Binding-site contacts:
Ligand atom C8 contacts residue SER312 of chain 1.A at 3.5 Å.
Ligand atom C11 contacts residue ILE280 of chain 1.A at 3.9 Å (hydrophobic).
Ligand atom C14 contacts residue PHE316 of chain 1.A at 3.7 Å (hydrophobic).
Ligand atom C5 contacts residue PHE284 of chain 1.A at 3.3 Å (hydrophobic).
Ligand atom O3 contacts residue GLN313 of chain 1.A at 3.0 Å (h-bond).
Ligand atom C7 contacts residue SER312 of chain 1.A at 3.6 Å.
Ligand atom C21 contacts residue ASP262 of chain 1.A at 3.7 Å.
Ligand atom C19 contacts residue MET217 of chain 1.A at 3.9 Å (hydrophobic).
Ligand atom O3 contacts residue PHE316 of chain 1.A at 3.8 Å.
Ligand atom CL20 contacts residue ASP262 of chain 1.A at 3.4 Å.
Ligand atom C13 contacts residue TYR103 of chain 1.A at 3.6 Å (hydrophobic).
Ligand atom N22 contacts residue MET217 of chain 1.A at 3.6 Å.
Ligand atom C12 contacts residue TYR103 of chain 1.A at 3.8 Å (hydrophobic).
Ligand atom C21 contacts residue MET217 of chain 1.A at 3.4 Å (hydrophobic).
Ligand atom C4 contacts residue PHE316 of chain 1.A at 3.8 Å (hydrophobic).
Ligand atom C12 contacts residue PHE316 of chain 1.A at 4.0 Å (hydrophobic).
Ligand atom C11 contacts residue GLN313 of chain 1.A at 3.7 Å.
Ligand atom C11 contacts residue ASN265 of chain 1.A at 3.9 Å.
Ligand atom O10 contacts residue GLN313 of chain 1.A at 3.1 Å (h-bond).
Ligand atom C11 contacts residue THR277 of chain 1.A at 3.6 Å.
Ligand atom C4 contacts residue GLN313 of chain 1.A at 3.8 Å.
Ligand atom N22 contacts residue THR215 of chain 1.A at 3.7 Å.
Ligand atom C2 contacts residue PHE316 of chain 1.A at 3.5 Å (hydrophobic).
Ligand atom C1 contacts residue ILE280 of chain 1.A at 3.9 Å (hydrophobic).
Ligand atom C2 contacts residue ILE280 of chain 1.A at 3.8 Å (hydrophobic).
Ligand atom C21 contacts residue THR215 of chain 1.A at 3.4 Å.
Ligand atom CL25 contacts residue HIS104 of chain 1.A at 3.6 Å.
Ligand atom CL25 contacts residue PHE284 of chain 1.A at 3.9 Å.
Ligand atom C12 contacts residue ASN265 of chain 1.A at 3.5 Å.
Ligand atom C19 contacts residue ASP262 of chain 1.A at 3.8 Å.
Ligand atom O3 contacts residue ILE280 of chain 1.A at 3.8 Å.
Ligand atom C9 contacts residue ILE280 of chain 1.A at 3.6 Å (hydrophobic).
Ligand atom C1 contacts residue PHE316 of chain 1.A at 3.6 Å (hydrophobic).
Ligand atom C8 contacts residue GLN313 of chain 1.A at 3.2 Å.
Ligand atom CL20 contacts residue LEU263 of chain 1.A at 3.6 Å.
Ligand atom C6 contacts residue MET281 of chain 1.A at 3.8 Å (hydrophobic).
Ligand atom C6 contacts residue PHE284 of chain 1.A at 3.5 Å (hydrophobic).
Ligand atom C9 contacts residue PHE316 of chain 1.A at 3.6 Å (hydrophobic).
Ligand atom O10 contacts residue ILE280 of chain 1.A at 3.3 Å.
Ligand atom C8 contacts residue PHE316 of chain 1.A at 3.7 Å (hydrophobic).

This protein binds this small molecule.
Small molecule (SMILES): COc1ccc(C(=O)Nc2c(Cl)cncc2Cl)cc1OC1CCCC1

Sequence of chain 1.A:
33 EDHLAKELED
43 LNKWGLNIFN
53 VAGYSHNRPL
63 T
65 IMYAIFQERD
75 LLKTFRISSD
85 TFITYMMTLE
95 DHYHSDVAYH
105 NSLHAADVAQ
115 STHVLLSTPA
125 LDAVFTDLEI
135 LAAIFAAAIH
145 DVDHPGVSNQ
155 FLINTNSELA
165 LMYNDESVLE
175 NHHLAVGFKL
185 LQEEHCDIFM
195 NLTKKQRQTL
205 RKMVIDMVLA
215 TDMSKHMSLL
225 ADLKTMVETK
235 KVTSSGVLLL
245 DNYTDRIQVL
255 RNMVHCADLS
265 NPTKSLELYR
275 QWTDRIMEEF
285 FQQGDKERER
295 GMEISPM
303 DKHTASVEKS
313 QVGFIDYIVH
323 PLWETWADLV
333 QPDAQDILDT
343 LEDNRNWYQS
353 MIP